This small molecule binds to this protein.
Small molecule (SMILES): CC(C)C[C@H](NC(=O)[C@H](CC1=CN=C2C=CC=CC12)NC(=O)[C@H](C)N)C(=O)N[C@@H](Cc1ccccc1)C(=O)N[C@@H](CCC(=O)O)C(=O)N[C@@H](C)C=O

Sequence of chain 7.A:
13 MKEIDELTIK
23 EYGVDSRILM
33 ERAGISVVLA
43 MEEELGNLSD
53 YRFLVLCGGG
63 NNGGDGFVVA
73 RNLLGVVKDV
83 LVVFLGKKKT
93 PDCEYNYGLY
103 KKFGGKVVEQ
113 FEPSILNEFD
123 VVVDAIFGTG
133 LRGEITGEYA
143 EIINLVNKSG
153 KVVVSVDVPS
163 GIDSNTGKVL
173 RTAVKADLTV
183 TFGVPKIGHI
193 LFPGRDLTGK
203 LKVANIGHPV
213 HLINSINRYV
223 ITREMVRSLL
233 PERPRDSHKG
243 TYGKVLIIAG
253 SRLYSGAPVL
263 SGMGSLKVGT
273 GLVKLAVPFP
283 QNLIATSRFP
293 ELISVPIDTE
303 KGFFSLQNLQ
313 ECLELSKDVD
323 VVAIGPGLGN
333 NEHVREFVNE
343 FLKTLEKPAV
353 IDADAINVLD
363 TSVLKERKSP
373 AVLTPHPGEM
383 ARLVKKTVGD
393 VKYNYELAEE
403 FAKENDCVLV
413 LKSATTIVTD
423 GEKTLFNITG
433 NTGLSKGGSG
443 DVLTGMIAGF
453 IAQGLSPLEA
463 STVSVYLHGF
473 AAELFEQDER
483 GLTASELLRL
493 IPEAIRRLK

Sequence of chain 3.A:
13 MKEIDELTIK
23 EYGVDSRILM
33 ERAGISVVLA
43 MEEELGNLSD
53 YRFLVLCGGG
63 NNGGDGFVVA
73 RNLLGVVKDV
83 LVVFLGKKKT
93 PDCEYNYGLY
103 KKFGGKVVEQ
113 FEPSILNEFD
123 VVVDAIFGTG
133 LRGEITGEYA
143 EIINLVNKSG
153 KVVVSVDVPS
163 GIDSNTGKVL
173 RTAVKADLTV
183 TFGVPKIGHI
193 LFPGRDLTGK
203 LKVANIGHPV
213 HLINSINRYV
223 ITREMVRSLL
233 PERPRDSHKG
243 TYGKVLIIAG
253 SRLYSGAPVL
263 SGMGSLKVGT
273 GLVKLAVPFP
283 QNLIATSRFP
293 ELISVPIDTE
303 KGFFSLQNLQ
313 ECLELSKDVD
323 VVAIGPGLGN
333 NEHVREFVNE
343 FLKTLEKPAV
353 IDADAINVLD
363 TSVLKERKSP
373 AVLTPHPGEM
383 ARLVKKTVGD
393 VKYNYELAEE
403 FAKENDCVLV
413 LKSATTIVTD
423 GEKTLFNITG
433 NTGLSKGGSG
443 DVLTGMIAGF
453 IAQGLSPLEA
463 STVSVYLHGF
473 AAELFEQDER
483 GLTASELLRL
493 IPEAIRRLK

Binding-site contacts:
Ligand atom CA contacts residue VAL205 of chain 3.A at 3.5 Å (hydrophobic).
Ligand atom N contacts residue VAL205 of chain 3.A at 3.2 Å (h-bond).
Ligand atom CE2 contacts residue VAL40 of chain 7.A at 3.7 Å (hydrophobic).
Ligand atom CE2 contacts residue GLU45 of chain 3.A at 3.6 Å.
Ligand atom CE1 contacts residue ALA206 of chain 3.A at 3.9 Å (hydrophobic).
Ligand atom CZ2 contacts residue ASN207 of chain 3.A at 3.9 Å.
Ligand atom CZ2 contacts residue ASN74 of chain 7.A at 3.4 Å.
Ligand atom CD1 contacts residue ASN74 of chain 7.A at 3.9 Å.
Ligand atom CE1 contacts residue SER38 of chain 3.A at 3.9 Å.
Ligand atom O contacts residue LYS204 of chain 3.A at 3.9 Å.
Ligand atom CE3 contacts residue LEU41 of chain 7.A at 3.7 Å (hydrophobic).
Ligand atom CE1 contacts residue ALA42 of chain 3.A at 3.8 Å (hydrophobic).
Ligand atom CZ contacts residue SER38 of chain 3.A at 3.4 Å.
Ligand atom CZ contacts residue ALA42 of chain 3.A at 3.5 Å (hydrophobic).
Ligand atom N contacts residue GLU44 of chain 7.A at 2.9 Å (salt-bridge).
Ligand atom CZ2 contacts residue ARG34 of chain 3.A at 3.6 Å.
Ligand atom CB contacts residue VAL205 of chain 3.A at 3.8 Å (hydrophobic).
Ligand atom O contacts residue ASN207 of chain 3.A at 2.9 Å (h-bond).
Ligand atom CZ3 contacts residue LEU41 of chain 7.A at 3.9 Å (hydrophobic).
Ligand atom CB contacts residue GLU44 of chain 7.A at 3.4 Å.
Ligand atom CE2 contacts residue ASN207 of chain 3.A at 3.6 Å.
Ligand atom NE1 contacts residue ASN74 of chain 7.A at 3.0 Å (h-bond).
Ligand atom CA contacts residue GLU44 of chain 7.A at 3.7 Å.
Ligand atom C contacts residue GLU44 of chain 7.A at 3.9 Å.
Ligand atom CD2 contacts residue GLU45 of chain 3.A at 3.5 Å.
Ligand atom CH2 contacts residue ILE37 of chain 7.A at 3.7 Å (hydrophobic).
Ligand atom O contacts residue VAL205 of chain 3.A at 3.0 Å (h-bond).
Ligand atom CH2 contacts residue ARG34 of chain 3.A at 3.5 Å.
Ligand atom CG contacts residue VAL40 of chain 7.A at 3.8 Å (hydrophobic).
Ligand atom N contacts residue GLU44 of chain 7.A at 3.3 Å (salt-bridge).
Ligand atom O contacts residue VAL205 of chain 3.A at 3.6 Å.
Ligand atom NE1 contacts residue ASN207 of chain 3.A at 3.6 Å.
Ligand atom OE1 contacts residue VAL205 of chain 3.A at 3.9 Å.
Ligand atom CD2 contacts residue LEU41 of chain 3.A at 3.5 Å (hydrophobic).
Ligand atom C contacts residue VAL205 of chain 3.A at 3.7 Å (hydrophobic).
Ligand atom CD1 contacts residue ASN207 of chain 3.A at 3.6 Å.
Ligand atom O contacts residue ALA206 of chain 3.A at 3.3 Å.
Ligand atom CD2 contacts residue VAL40 of chain 7.A at 3.6 Å (hydrophobic).
Ligand atom CB contacts residue ASN49 of chain 7.A at 3.6 Å.
Ligand atom O contacts residue ASN207 of chain 3.A at 3.3 Å (h-bond).